A small-molecule ligand and the protein it binds are described below.
Small molecule (SMILES): O=C([O-])C(=O)[O-]

Sequence of chain 1.H:
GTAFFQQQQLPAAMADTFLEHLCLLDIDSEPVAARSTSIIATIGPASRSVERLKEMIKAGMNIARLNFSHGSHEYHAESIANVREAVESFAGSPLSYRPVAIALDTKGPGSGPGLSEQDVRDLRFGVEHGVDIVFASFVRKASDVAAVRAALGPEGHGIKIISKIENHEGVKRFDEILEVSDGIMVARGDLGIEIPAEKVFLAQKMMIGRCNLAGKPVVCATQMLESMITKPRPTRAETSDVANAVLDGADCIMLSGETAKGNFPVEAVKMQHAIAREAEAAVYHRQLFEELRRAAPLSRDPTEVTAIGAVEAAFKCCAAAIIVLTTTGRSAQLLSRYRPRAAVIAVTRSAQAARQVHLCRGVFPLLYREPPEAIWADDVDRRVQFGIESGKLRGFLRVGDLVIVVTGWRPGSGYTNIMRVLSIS

Binding-site contacts:
Ligand atom O4 contacts residue GLY211 of chain 1.H at 3.7 Å.
Ligand atom O3 contacts residue ARG87 of chain 1.H at 4.5 Å.
Ligand atom O1 contacts residue LYS186 of chain 1.H at 3.7 Å.
Ligand atom O2 contacts residue MG1 of chain 1.QA at 4.0 Å.
Ligand atom O2 contacts residue ARG210 of chain 1.H at 3.6 Å (salt-bridge).
Ligand atom O4 contacts residue ASP212 of chain 1.H at 2.9 Å (salt-bridge).
Ligand atom C1 contacts residue ALA209 of chain 1.H at 3.9 Å (hydrophobic).
Ligand atom O4 contacts residue MG1 of chain 1.QA at 2.1 Å.
Ligand atom O4 contacts residue GLU188 of chain 1.H at 3.1 Å (salt-bridge).
Ligand atom O2 contacts residue ASP212 of chain 1.H at 4.0 Å.
Ligand atom O1 contacts residue MET276 of chain 1.H at 4.2 Å.
Ligand atom O3 contacts residue LYS186 of chain 1.H at 2.8 Å (salt-bridge).
Ligand atom O1 contacts residue MET207 of chain 1.H at 4.2 Å.
Ligand atom C1 contacts residue LYS186 of chain 1.H at 3.6 Å.
Ligand atom O1 contacts residue ARG87 of chain 1.H at 3.9 Å.
Ligand atom C2 contacts residue ALA209 of chain 1.H at 3.6 Å (hydrophobic).
Ligand atom C1 contacts residue GLU188 of chain 1.H at 3.9 Å.
Ligand atom O4 contacts residue ALA209 of chain 1.H at 4.0 Å.
Ligand atom C2 contacts residue MG1 of chain 1.QA at 2.8 Å.
Ligand atom O1 contacts residue THR244 of chain 1.H at 3.8 Å.
Ligand atom C2 contacts residue GLU188 of chain 1.H at 3.6 Å.
Ligand atom C1 contacts residue MG1 of chain 1.QA at 2.8 Å.
Ligand atom C1 contacts residue THR244 of chain 1.H at 4.2 Å.
Ligand atom O3 contacts residue ALA209 of chain 1.H at 4.5 Å.
Ligand atom O2 contacts residue THR244 of chain 1.H at 2.6 Å (h-bond).
Ligand atom O3 contacts residue MG1 of chain 1.QA at 2.2 Å.
Ligand atom C2 contacts residue THR244 of chain 1.H at 3.7 Å.
Ligand atom O1 contacts residue ALA209 of chain 1.H at 4.2 Å.
Ligand atom O2 contacts residue ALA209 of chain 1.H at 3.3 Å.
Ligand atom O2 contacts residue GLY211 of chain 1.H at 2.9 Å (h-bond).
Ligand atom C2 contacts residue ASP212 of chain 1.H at 3.8 Å.
Ligand atom C2 contacts residue GLY211 of chain 1.H at 3.8 Å.
Ligand atom O3 contacts residue GLU188 of chain 1.H at 3.4 Å (salt-bridge).
Ligand atom O1 contacts residue MG1 of chain 1.QA at 4.1 Å.
Ligand atom O3 contacts residue ASP212 of chain 1.H at 4.0 Å.